The protein below binds the small molecule below.
Small molecule (SMILES): CC(=O)N[C@H]1[C@H](O[C@H]2[C@H](O)[C@@H](NC(C)=O)CO[C@@H]2CO)O[C@H](CO)[C@@H](O[C@@H]2O[C@H](CO[C@H]3O[C@H](CO)[C@@H](O)[C@H](O)[C@@H]3O)[C@@H](O)[C@H](O[C@H]3O[C@H](CO)[C@@H](O)[C@H](O)[C@@H]3O[C@H]3O[C@H](CO)[C@@H](O)[C@H](O)[C@@H]3O)[C@@H]2O)[C@@H]1O

Binding-site contacts:
Ligand atom O3 contacts residue GLN391 of chain 1.A at 3.2 Å (h-bond).
Ligand atom O5 contacts residue ASN200 of chain 4.A at 2.4 Å (h-bond).
Ligand atom C6 contacts residue GLY454 of chain 1.A at 3.5 Å.
Ligand atom C1 contacts residue ASN200 of chain 4.A at 1.4 Å.
Ligand atom O6 contacts residue THR455 of chain 1.A at 3.5 Å.
Ligand atom C3 contacts residue GLN391 of chain 1.A at 3.6 Å.
Ligand atom O4 contacts residue GLN391 of chain 1.A at 3.9 Å.
Ligand atom C2 contacts residue GLN391 of chain 1.A at 3.5 Å.
Ligand atom O4 contacts residue ASN393 of chain 1.A at 3.6 Å (h-bond).
Ligand atom O5 contacts residue TYR453 of chain 1.A at 3.9 Å.
Ligand atom C5 contacts residue ASN200 of chain 4.A at 3.7 Å.
Ligand atom O2 contacts residue ARG394 of chain 1.A at 3.4 Å (salt-bridge).
Ligand atom O2 contacts residue ILE392 of chain 1.A at 3.5 Å.
Ligand atom C7 contacts residue ASN200 of chain 4.A at 3.1 Å.
Ligand atom O4 contacts residue ARG394 of chain 1.A at 3.3 Å (salt-bridge).
Ligand atom O3 contacts residue ASN393 of chain 1.A at 3.0 Å (h-bond).
Ligand atom O7 contacts residue ASN200 of chain 4.A at 2.8 Å (h-bond).
Ligand atom C3 contacts residue ASN393 of chain 1.A at 3.6 Å.
Ligand atom C6 contacts residue TYR453 of chain 1.A at 3.4 Å (hydrophobic).
Ligand atom O7 contacts residue THR455 of chain 1.A at 3.5 Å (h-bond).
Ligand atom N2 contacts residue ASN200 of chain 4.A at 2.8 Å (h-bond).
Ligand atom O5 contacts residue ILE392 of chain 1.A at 3.8 Å.
Ligand atom C4 contacts residue GLN391 of chain 1.A at 3.4 Å.
Ligand atom O5 contacts residue THR455 of chain 1.A at 3.4 Å.
Ligand atom O6 contacts residue TYR453 of chain 1.A at 3.6 Å.
Ligand atom C8 contacts residue ASN393 of chain 1.A at 3.9 Å.
Ligand atom C8 contacts residue TYR453 of chain 1.A at 3.9 Å (hydrophobic).
Ligand atom C6 contacts residue ILE392 of chain 1.A at 3.8 Å (hydrophobic).
Ligand atom O5 contacts residue ASN393 of chain 1.A at 3.8 Å.
Ligand atom C1 contacts residue THR455 of chain 1.A at 3.9 Å.
Ligand atom C2 contacts residue ARG394 of chain 1.A at 3.9 Å.
Ligand atom O4 contacts residue ARG394 of chain 1.A at 3.5 Å.
Ligand atom O3 contacts residue ASP330 of chain 1.A at 3.9 Å.
Ligand atom C2 contacts residue ASN200 of chain 4.A at 2.4 Å.
Ligand atom O6 contacts residue GLY454 of chain 1.A at 2.8 Å (h-bond).
Ligand atom O5 contacts residue GLY454 of chain 1.A at 3.4 Å.
Ligand atom O2 contacts residue GLN391 of chain 1.A at 2.6 Å (h-bond).
Ligand atom O3 contacts residue GLN391 of chain 1.A at 3.8 Å.
Ligand atom O2 contacts residue ASN393 of chain 1.A at 3.6 Å.
Ligand atom C3 contacts residue ASN200 of chain 4.A at 3.8 Å.

Sequence of chain 4.A:
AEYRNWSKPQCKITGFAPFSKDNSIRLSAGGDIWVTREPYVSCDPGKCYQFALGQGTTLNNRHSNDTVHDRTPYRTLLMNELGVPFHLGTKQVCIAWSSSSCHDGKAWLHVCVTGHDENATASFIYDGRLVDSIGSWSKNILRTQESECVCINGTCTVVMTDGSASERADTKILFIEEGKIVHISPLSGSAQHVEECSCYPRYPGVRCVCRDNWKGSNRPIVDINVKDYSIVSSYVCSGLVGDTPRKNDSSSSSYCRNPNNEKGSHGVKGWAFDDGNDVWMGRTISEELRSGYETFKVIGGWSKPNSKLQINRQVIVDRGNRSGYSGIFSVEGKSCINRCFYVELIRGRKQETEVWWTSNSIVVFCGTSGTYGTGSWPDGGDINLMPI

Sequence of chain 1.A:
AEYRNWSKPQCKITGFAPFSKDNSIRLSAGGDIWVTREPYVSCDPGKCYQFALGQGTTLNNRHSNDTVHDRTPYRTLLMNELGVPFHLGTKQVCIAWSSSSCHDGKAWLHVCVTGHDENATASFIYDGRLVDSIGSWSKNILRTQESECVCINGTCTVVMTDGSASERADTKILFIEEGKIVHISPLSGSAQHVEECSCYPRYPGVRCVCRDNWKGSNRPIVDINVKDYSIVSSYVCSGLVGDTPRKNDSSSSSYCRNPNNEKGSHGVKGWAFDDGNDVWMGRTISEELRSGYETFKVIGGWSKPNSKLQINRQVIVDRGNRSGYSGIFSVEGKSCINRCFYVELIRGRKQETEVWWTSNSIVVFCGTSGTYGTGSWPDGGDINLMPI